A small-molecule ligand and the protein it binds are described below.
Small molecule (SMILES): CNc1ccccc1C(=O)O[C@H]1C[C@H](n2cnc3c(N)ncnc32)O[C@@H]1CO[P](=O)(O)OP(=O)(O)O

Sequence of chain 1.A:
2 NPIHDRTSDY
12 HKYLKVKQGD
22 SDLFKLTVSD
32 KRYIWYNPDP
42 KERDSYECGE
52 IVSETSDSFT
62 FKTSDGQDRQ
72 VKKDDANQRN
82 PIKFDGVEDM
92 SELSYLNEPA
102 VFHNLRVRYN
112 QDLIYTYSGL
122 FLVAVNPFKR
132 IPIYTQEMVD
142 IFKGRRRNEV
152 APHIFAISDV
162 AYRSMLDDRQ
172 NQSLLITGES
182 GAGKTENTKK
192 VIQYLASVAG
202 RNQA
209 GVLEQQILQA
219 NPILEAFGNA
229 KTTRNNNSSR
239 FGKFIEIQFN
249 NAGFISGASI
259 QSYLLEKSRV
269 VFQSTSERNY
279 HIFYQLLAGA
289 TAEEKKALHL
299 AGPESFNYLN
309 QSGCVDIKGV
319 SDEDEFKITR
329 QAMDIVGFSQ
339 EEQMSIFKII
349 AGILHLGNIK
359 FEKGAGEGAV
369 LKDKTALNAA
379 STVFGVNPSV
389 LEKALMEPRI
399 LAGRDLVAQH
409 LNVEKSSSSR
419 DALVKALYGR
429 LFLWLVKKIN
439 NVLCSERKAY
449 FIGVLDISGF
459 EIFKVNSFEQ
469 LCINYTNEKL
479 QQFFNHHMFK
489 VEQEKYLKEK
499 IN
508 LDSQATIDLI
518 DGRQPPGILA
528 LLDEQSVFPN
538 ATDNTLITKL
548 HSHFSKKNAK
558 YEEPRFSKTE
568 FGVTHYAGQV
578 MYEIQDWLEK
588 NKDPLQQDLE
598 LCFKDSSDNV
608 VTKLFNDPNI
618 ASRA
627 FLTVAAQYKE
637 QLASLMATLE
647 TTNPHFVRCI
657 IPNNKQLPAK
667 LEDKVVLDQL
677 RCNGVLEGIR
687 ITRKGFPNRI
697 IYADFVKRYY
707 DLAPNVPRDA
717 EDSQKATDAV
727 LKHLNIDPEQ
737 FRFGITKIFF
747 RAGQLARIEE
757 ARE

Binding-site contacts:
Ligand atom N9 contacts residue ASN127 of chain 1.A at 3.2 Å (h-bond).
Ligand atom O1B contacts residue GLU180 of chain 1.A at 3.5 Å (salt-bridge).
Ligand atom C2 contacts residue PRO128 of chain 1.A at 3.5 Å (hydrophobic).
Ligand atom O3A contacts residue GLY184 of chain 1.A at 3.3 Å (h-bond).
Ligand atom O4' contacts residue ASN127 of chain 1.A at 3.1 Å (h-bond).
Ligand atom O1B contacts residue ALA183 of chain 1.A at 3.4 Å (h-bond).
Ligand atom C5 contacts residue ASN127 of chain 1.A at 3.5 Å.
Ligand atom O3A contacts residue ASN233 of chain 1.A at 3.3 Å (h-bond).
Ligand atom O2B contacts residue THR186 of chain 1.A at 2.9 Å (h-bond).
Ligand atom O1A contacts residue GLY184 of chain 1.A at 3.0 Å.
Ligand atom O2B contacts residue BEF1 of chain 1.D at 2.9 Å.
Ligand atom N7 contacts residue ASN127 of chain 1.A at 3.6 Å (h-bond).
Ligand atom O1B contacts residue LYS185 of chain 1.A at 2.7 Å (salt-bridge).
Ligand atom C4 contacts residue ASN127 of chain 1.A at 3.2 Å.
Ligand atom O3B contacts residue GLY182 of chain 1.A at 2.7 Å (h-bond).
Ligand atom O1A contacts residue THR186 of chain 1.A at 3.3 Å (h-bond).
Ligand atom PB contacts residue GLY182 of chain 1.A at 3.6 Å.
Ligand atom PB contacts residue LYS185 of chain 1.A at 3.5 Å.
Ligand atom C2 contacts residue LYS130 of chain 1.A at 3.2 Å.
Ligand atom O2B contacts residue MG1 of chain 1.B at 2.0 Å.
Ligand atom C8 contacts residue GLY184 of chain 1.A at 3.6 Å.
Ligand atom O1' contacts residue GLU187 of chain 1.A at 2.8 Å (salt-bridge).
Ligand atom O1B contacts residue GLY184 of chain 1.A at 3.1 Å (h-bond).
Ligand atom O3B contacts residue ASN233 of chain 1.A at 3.1 Å (h-bond).
Ligand atom N6 contacts residue PRO128 of chain 1.A at 3.6 Å.
Ligand atom O3B contacts residue BEF1 of chain 1.D at 1.6 Å.
Ligand atom C5' contacts residue ASN234 of chain 1.A at 3.6 Å.
Ligand atom C8 contacts residue ASN127 of chain 1.A at 3.4 Å.
Ligand atom O3B contacts residue LYS185 of chain 1.A at 3.6 Å.
Ligand atom O3B contacts residue MG1 of chain 1.B at 3.5 Å.
Ligand atom O1A contacts residue LYS185 of chain 1.A at 3.4 Å (salt-bridge).
Ligand atom O3A contacts residue GLY182 of chain 1.A at 3.6 Å.
Ligand atom PB contacts residue MG1 of chain 1.B at 3.3 Å.
Ligand atom O2A contacts residue ASN233 of chain 1.A at 3.2 Å (h-bond).
Ligand atom O5' contacts residue GLY184 of chain 1.A at 3.6 Å.
Ligand atom PB contacts residue BEF1 of chain 1.D at 2.9 Å.
Ligand atom O1A contacts residue GLU187 of chain 1.A at 2.9 Å (salt-bridge).
Ligand atom O3B contacts residue SER181 of chain 1.A at 3.6 Å.
Ligand atom N6 contacts residue TYR135 of chain 1.A at 3.0 Å (h-bond).
Ligand atom N1 contacts residue PRO128 of chain 1.A at 3.3 Å.